Sequence of chain 2.B:
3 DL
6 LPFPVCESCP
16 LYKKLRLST

The protein below binds the small molecule below.
Small molecule (SMILES): OC(C(F)(F)F)C(F)(F)F

Binding-site contacts:
Ligand atom F6 contacts residue LEU221 of chain 2.A at 3.4 Å.
Ligand atom F10 contacts residue THR24 of chain 2.B at 3.2 Å.
Ligand atom F5 contacts residue LEU221 of chain 2.A at 4.0 Å.
Ligand atom C1 contacts residue GLN224 of chain 2.A at 4.4 Å.
Ligand atom C3 contacts residue THR24 of chain 2.B at 4.4 Å.
Ligand atom F6 contacts residue ASP228 of chain 2.A at 3.8 Å.
Ligand atom F6 contacts residue GLN224 of chain 2.A at 3.8 Å.
Ligand atom C1 contacts residue ASP228 of chain 2.A at 4.2 Å.
Ligand atom O4 contacts residue THR24 of chain 2.B at 4.5 Å.
Ligand atom O4 contacts residue ASP228 of chain 2.A at 2.5 Å (salt-bridge).
Ligand atom F7 contacts residue LEU20 of chain 2.B at 4.5 Å.
Ligand atom F7 contacts residue GLN224 of chain 2.A at 4.1 Å.
Ligand atom C2 contacts residue ASP228 of chain 2.A at 3.2 Å.
Ligand atom C3 contacts residue ASP228 of chain 2.A at 4.3 Å.
Ligand atom F5 contacts residue LEU20 of chain 2.B at 4.3 Å.
Ligand atom F6 contacts residue SER23 of chain 2.B at 4.4 Å.
Ligand atom C1 contacts residue LEU221 of chain 2.A at 3.9 Å (hydrophobic).
Ligand atom O4 contacts residue LEU225 of chain 2.A at 4.4 Å.
Ligand atom O4 contacts residue SER23 of chain 2.B at 4.3 Å.
Ligand atom F7 contacts residue LEU221 of chain 2.A at 3.6 Å.
Ligand atom F9 contacts residue ASP228 of chain 2.A at 4.1 Å.
Ligand atom F5 contacts residue THR24 of chain 2.B at 3.7 Å.
Ligand atom F6 contacts residue LEU225 of chain 2.A at 3.4 Å.
Ligand atom F5 contacts residue SER23 of chain 2.B at 3.7 Å.

Sequence of chain 2.A:
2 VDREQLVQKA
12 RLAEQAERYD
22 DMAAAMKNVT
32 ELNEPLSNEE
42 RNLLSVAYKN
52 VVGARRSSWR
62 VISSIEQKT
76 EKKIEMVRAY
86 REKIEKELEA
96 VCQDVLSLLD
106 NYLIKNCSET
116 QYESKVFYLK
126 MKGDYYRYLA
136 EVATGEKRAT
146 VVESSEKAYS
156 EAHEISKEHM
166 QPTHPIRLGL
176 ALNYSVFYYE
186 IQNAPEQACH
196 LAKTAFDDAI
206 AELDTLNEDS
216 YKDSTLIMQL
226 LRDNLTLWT